Binding-site contacts:
Ligand atom O5 contacts residue ASN163 of chain 1.B at 2.4 Å (h-bond).
Ligand atom C7 contacts residue ASN163 of chain 1.B at 3.6 Å.
Ligand atom C2 contacts residue ASN163 of chain 1.B at 2.4 Å.
Ligand atom O7 contacts residue ASN163 of chain 1.B at 3.9 Å.
Ligand atom C3 contacts residue ASN163 of chain 1.B at 3.8 Å.
Ligand atom C4 contacts residue ASN163 of chain 1.B at 4.2 Å.
Ligand atom C5 contacts residue ASN163 of chain 1.B at 3.7 Å.
Ligand atom N2 contacts residue ASN163 of chain 1.B at 2.9 Å (h-bond).
Ligand atom C1 contacts residue ASN163 of chain 1.B at 1.4 Å.

Sequence of chain 1.B:
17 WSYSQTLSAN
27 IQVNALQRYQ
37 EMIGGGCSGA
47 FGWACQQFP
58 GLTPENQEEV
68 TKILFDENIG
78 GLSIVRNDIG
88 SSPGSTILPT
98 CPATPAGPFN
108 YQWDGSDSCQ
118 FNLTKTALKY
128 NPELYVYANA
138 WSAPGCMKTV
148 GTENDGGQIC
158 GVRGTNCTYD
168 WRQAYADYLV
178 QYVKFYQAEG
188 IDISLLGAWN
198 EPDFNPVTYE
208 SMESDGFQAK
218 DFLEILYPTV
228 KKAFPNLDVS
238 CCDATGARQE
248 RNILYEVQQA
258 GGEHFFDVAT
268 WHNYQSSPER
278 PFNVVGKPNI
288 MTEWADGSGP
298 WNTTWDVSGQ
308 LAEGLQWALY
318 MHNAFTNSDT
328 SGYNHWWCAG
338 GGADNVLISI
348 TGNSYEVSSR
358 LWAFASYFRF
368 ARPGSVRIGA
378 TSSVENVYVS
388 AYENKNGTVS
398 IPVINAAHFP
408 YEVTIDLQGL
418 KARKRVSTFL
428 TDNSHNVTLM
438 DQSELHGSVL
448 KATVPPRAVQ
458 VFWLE

A small-molecule ligand and the protein it binds are described below.
Small molecule (SMILES): CC(=O)N[C@@H]1[C@@H](O)[C@H](O)[C@@H](CO)O[C@H]1O